Binding-site contacts:
Ligand atom CE2 contacts residue CYS10 of chain 1.B at 3.9 Å (hydrophobic).
Ligand atom CG contacts residue PHE1 of chain 1.G at 4.0 Å (hydrophobic).
Ligand atom OH contacts residue CYS21 of chain 1.B at 3.3 Å.
Ligand atom OH contacts residue CYS44 of chain 1.B at 2.6 Å (h-bond).
Ligand atom CD1 contacts residue GLU47 of chain 1.B at 3.9 Å.
Ligand atom CE1 contacts residue PRO24 of chain 1.B at 3.8 Å (hydrophobic).
Ligand atom CZ contacts residue GLU47 of chain 1.B at 3.4 Å.
Ligand atom OH contacts residue PRO24 of chain 1.B at 4.2 Å.
Ligand atom CD2 contacts residue CYS54 of chain 1.B at 4.2 Å (hydrophobic).
Ligand atom CZ contacts residue PRO24 of chain 1.B at 3.8 Å (hydrophobic).
Ligand atom CG contacts residue GLY23 of chain 1.B at 4.3 Å.
Ligand atom CZ contacts residue GLY23 of chain 1.B at 3.5 Å.
Ligand atom CD1 contacts residue ASN48 of chain 1.B at 4.4 Å.
Ligand atom CE2 contacts residue PHE22 of chain 1.B at 3.6 Å (hydrophobic).
Ligand atom CD2 contacts residue GLY23 of chain 1.B at 3.7 Å.
Ligand atom C contacts residue CYS54 of chain 1.B at 4.0 Å (hydrophobic).
Ligand atom O contacts residue CYS54 of chain 1.B at 3.1 Å (h-bond).
Ligand atom CE1 contacts residue GLU47 of chain 1.B at 3.3 Å.
Ligand atom CZ contacts residue CYS21 of chain 1.B at 4.2 Å (hydrophobic).
Ligand atom OH contacts residue GLY23 of chain 1.B at 3.5 Å (h-bond).
Ligand atom O contacts residue PHE1 of chain 1.G at 3.5 Å (h-bond).
Ligand atom CE1 contacts residue CYS44 of chain 1.B at 3.4 Å (hydrophobic).
Ligand atom CE2 contacts residue CYS21 of chain 1.B at 3.9 Å (hydrophobic).
Ligand atom CE2 contacts residue GLY23 of chain 1.B at 3.3 Å.
Ligand atom N contacts residue GLU47 of chain 1.B at 4.3 Å.
Ligand atom CA contacts residue PHE1 of chain 1.G at 2.4 Å (hydrophobic).
Ligand atom CD2 contacts residue CYS10 of chain 1.B at 3.8 Å (hydrophobic).
Ligand atom CD1 contacts residue PRO24 of chain 1.B at 4.1 Å (hydrophobic).
Ligand atom CE1 contacts residue GLY23 of chain 1.B at 4.0 Å.
Ligand atom N contacts residue PHE1 of chain 1.G at 1.3 Å.
Ligand atom CD1 contacts residue PHE1 of chain 1.G at 4.0 Å (hydrophobic).
Ligand atom C contacts residue PHE1 of chain 1.G at 3.3 Å (hydrophobic).
Ligand atom OH contacts residue GLU47 of chain 1.B at 3.2 Å.
Ligand atom CB contacts residue PHE1 of chain 1.G at 3.6 Å (hydrophobic).
Ligand atom CD2 contacts residue PHE22 of chain 1.B at 3.7 Å (hydrophobic).
Ligand atom CE2 contacts residue PRO24 of chain 1.B at 4.3 Å (hydrophobic).
Ligand atom CA contacts residue CYS54 of chain 1.B at 4.2 Å (hydrophobic).
Ligand atom CE2 contacts residue GLU47 of chain 1.B at 4.2 Å.
Ligand atom CZ contacts residue CYS44 of chain 1.B at 3.4 Å (hydrophobic).
Ligand atom CG contacts residue GLU47 of chain 1.B at 4.4 Å.

The small molecule below binds the protein below.
Small molecule (SMILES): N[C@@H](Cc1ccc(O)cc1)C(=O)O

Sequence of chain 1.B:
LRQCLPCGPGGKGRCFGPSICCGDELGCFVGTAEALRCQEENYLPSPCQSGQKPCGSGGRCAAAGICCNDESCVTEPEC